This small molecule binds to this protein.
Small molecule (SMILES): CC(=O)N[C@@H]1[C@@H](O)[C@H](O)[C@@H](CO)O[C@H]1O

Sequence of chain 5.A:
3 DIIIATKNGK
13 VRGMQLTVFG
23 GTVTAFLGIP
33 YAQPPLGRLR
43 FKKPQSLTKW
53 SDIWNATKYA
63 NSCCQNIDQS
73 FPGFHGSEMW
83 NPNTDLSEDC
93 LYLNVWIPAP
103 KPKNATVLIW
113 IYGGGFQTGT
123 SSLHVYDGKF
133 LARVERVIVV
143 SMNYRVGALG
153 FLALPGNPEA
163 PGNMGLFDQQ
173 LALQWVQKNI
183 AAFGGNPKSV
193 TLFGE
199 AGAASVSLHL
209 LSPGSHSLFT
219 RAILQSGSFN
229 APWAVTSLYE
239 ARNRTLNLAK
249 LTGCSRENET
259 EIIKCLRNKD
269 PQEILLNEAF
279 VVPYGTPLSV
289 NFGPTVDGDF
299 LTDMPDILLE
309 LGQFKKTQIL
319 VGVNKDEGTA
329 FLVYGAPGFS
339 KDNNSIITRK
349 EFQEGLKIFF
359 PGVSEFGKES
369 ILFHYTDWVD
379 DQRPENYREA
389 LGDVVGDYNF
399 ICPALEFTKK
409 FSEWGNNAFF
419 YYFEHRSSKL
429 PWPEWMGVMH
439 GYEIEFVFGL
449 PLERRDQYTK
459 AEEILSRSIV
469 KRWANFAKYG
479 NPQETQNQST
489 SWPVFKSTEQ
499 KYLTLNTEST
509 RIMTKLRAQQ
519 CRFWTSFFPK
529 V

Binding-site contacts:
Ligand atom C1 contacts residue ASN57 of chain 5.A at 1.5 Å.
Ligand atom C8 contacts residue ASN57 of chain 5.A at 3.9 Å.
Ligand atom C1 contacts residue ARG14 of chain 5.A at 4.0 Å.
Ligand atom C7 contacts residue ASN57 of chain 5.A at 3.3 Å.
Ligand atom O5 contacts residue ASN57 of chain 5.A at 2.5 Å (h-bond).
Ligand atom C5 contacts residue ASN57 of chain 5.A at 3.8 Å.
Ligand atom O5 contacts residue ARG14 of chain 5.A at 4.4 Å.
Ligand atom C5 contacts residue ARG14 of chain 5.A at 4.1 Å.
Ligand atom O4 contacts residue ARG14 of chain 5.A at 4.4 Å.
Ligand atom C2 contacts residue ASN57 of chain 5.A at 2.6 Å.
Ligand atom C4 contacts residue ARG14 of chain 5.A at 4.5 Å.
Ligand atom C4 contacts residue ASN57 of chain 5.A at 4.4 Å.
Ligand atom N2 contacts residue ASN57 of chain 5.A at 2.9 Å (h-bond).
Ligand atom C3 contacts residue ASN57 of chain 5.A at 3.8 Å.
Ligand atom O7 contacts residue ASN57 of chain 5.A at 3.8 Å.
Ligand atom C3 contacts residue ARG14 of chain 5.A at 4.2 Å.